Sequence of chain 1.A:
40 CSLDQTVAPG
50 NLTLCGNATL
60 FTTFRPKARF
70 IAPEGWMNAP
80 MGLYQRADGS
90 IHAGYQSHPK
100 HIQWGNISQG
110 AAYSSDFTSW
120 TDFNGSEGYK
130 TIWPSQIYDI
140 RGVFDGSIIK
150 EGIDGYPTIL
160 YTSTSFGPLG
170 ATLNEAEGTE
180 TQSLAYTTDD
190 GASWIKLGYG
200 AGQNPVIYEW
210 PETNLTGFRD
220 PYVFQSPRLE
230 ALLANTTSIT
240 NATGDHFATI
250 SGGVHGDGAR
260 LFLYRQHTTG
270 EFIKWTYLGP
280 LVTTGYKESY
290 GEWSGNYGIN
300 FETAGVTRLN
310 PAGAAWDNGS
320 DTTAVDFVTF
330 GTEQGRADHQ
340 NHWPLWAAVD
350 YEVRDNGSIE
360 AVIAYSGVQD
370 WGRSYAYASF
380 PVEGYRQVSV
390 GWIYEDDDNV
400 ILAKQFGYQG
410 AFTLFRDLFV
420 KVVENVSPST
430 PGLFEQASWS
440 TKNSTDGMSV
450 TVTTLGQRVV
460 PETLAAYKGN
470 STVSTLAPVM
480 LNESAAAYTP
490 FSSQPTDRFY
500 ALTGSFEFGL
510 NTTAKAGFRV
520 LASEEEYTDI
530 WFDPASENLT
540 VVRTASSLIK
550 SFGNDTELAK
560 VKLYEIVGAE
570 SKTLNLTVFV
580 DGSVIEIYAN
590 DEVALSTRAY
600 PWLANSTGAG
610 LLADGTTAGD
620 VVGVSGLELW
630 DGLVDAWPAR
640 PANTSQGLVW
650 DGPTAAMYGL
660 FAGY

Binding-site contacts:
Ligand atom C4 contacts residue ASN442 of chain 1.A at 4.1 Å.
Ligand atom C5 contacts residue PHE433 of chain 1.A at 4.1 Å (hydrophobic).
Ligand atom C6 contacts residue PRO427 of chain 1.A at 4.2 Å (hydrophobic).
Ligand atom O6 contacts residue ASN442 of chain 1.A at 4.4 Å.
Ligand atom C1 contacts residue PHE433 of chain 1.A at 4.2 Å (hydrophobic).
Ligand atom C2 contacts residue ASN442 of chain 1.A at 2.4 Å.
Ligand atom C3 contacts residue ASN442 of chain 1.A at 3.7 Å.
Ligand atom C5 contacts residue ASN442 of chain 1.A at 3.6 Å.
Ligand atom C6 contacts residue GLY446 of chain 1.A at 3.9 Å.
Ligand atom O5 contacts residue GLY446 of chain 1.A at 4.3 Å.
Ligand atom O7 contacts residue ASN442 of chain 1.A at 3.5 Å (h-bond).
Ligand atom N2 contacts residue ASN442 of chain 1.A at 2.9 Å (h-bond).
Ligand atom O6 contacts residue GLY446 of chain 1.A at 2.8 Å (h-bond).
Ligand atom C1 contacts residue ASN442 of chain 1.A at 1.4 Å.
Ligand atom C7 contacts residue ASN442 of chain 1.A at 3.4 Å.
Ligand atom O5 contacts residue ASN442 of chain 1.A at 2.2 Å (h-bond).
Ligand atom O5 contacts residue PHE433 of chain 1.A at 4.2 Å.

A protein and the small-molecule ligand that binds it are described below.
Small molecule (SMILES): CC(=O)N[C@@H]1[C@@H](O)[C@H](O)[C@@H](CO)O[C@H]1O